This protein binds this small molecule.
Small molecule (SMILES): CC(=O)Nc1ccc(COc2ccc(-c3cc(C4CCN(C(=O)CNC(=O)[C@@H](CC(C)C)NC(=N)N)CC4)n(C)n3)c(Cl)c2Cl)cc1

Sequence of chain 2.C:
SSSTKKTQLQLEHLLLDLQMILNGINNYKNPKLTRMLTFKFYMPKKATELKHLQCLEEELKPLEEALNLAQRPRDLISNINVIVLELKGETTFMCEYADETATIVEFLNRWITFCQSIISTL

Binding-site contacts:
Ligand atom C24 contacts residue PRO65 of chain 2.C at 3.8 Å (hydrophobic).
Ligand atom CL10 contacts residue MET39 of chain 2.C at 3.4 Å.
Ligand atom C15 contacts residue ARG38 of chain 2.C at 3.6 Å.
Ligand atom C37 contacts residue TYR45 of chain 2.C at 3.3 Å (hydrophobic).
Ligand atom C24 contacts residue TYR45 of chain 2.C at 3.8 Å (hydrophobic).
Ligand atom N4 contacts residue TYR45 of chain 2.C at 3.5 Å.
Ligand atom N5 contacts residue PRO65 of chain 2.C at 3.8 Å.
Ligand atom O47 contacts residue LYS43 of chain 2.C at 2.8 Å (salt-bridge).
Ligand atom C36 contacts residue LYS43 of chain 2.C at 3.8 Å.
Ligand atom O47 contacts residue THR41 of chain 2.C at 3.8 Å.
Ligand atom C24 contacts residue GLU62 of chain 2.C at 3.6 Å.
Ligand atom C26 contacts residue LYS43 of chain 2.C at 3.5 Å.
Ligand atom C32 contacts residue TYR45 of chain 2.C at 3.6 Å (hydrophobic).
Ligand atom C36 contacts residue THR111 of chain 2.C at 3.7 Å.
Ligand atom C34 contacts residue LEU72 of chain 2.C at 3.8 Å (hydrophobic).
Ligand atom C21 contacts residue THR41 of chain 2.C at 3.5 Å.
Ligand atom C43 contacts residue PHE42 of chain 2.C at 3.8 Å (hydrophobic).
Ligand atom C29 contacts residue PHE42 of chain 2.C at 3.7 Å (hydrophobic).
Ligand atom N5 contacts residue LYS43 of chain 2.C at 3.1 Å (salt-bridge).
Ligand atom C16 contacts residue LYS35 of chain 2.C at 3.2 Å.
Ligand atom N6 contacts residue LEU72 of chain 2.C at 3.7 Å.
Ligand atom C39 contacts residue PHE42 of chain 2.C at 3.7 Å (hydrophobic).
Ligand atom O47 contacts residue PHE42 of chain 2.C at 3.4 Å.
Ligand atom C36 contacts residue TYR45 of chain 2.C at 3.8 Å (hydrophobic).
Ligand atom CL10 contacts residue ARG38 of chain 2.C at 3.9 Å.
Ligand atom C43 contacts residue THR41 of chain 2.C at 3.5 Å.
Ligand atom C21 contacts residue PHE42 of chain 2.C at 3.9 Å (hydrophobic).
Ligand atom CL9 contacts residue MET39 of chain 2.C at 3.3 Å.
Ligand atom N5 contacts residue PHE44 of chain 2.C at 3.8 Å.
Ligand atom N4 contacts residue GLU62 of chain 2.C at 2.8 Å (salt-bridge).
Ligand atom N5 contacts residue GLU62 of chain 2.C at 2.9 Å (salt-bridge).
Ligand atom C18 contacts residue LYS32 of chain 2.C at 3.9 Å.
Ligand atom N3 contacts residue LYS43 of chain 2.C at 3.5 Å (salt-bridge).
Ligand atom N4 contacts residue PRO65 of chain 2.C at 3.5 Å.
Ligand atom N3 contacts residue PHE42 of chain 2.C at 3.6 Å.
Ligand atom C40 contacts residue LYS35 of chain 2.C at 3.7 Å.
Ligand atom CL9 contacts residue ALA73 of chain 2.C at 3.3 Å.
Ligand atom C20 contacts residue LEU72 of chain 2.C at 3.7 Å (hydrophobic).
Ligand atom C33 contacts residue LEU72 of chain 2.C at 3.9 Å (hydrophobic).
Ligand atom C13 contacts residue LEU72 of chain 2.C at 3.8 Å (hydrophobic).